Sequence of chain 1.B:
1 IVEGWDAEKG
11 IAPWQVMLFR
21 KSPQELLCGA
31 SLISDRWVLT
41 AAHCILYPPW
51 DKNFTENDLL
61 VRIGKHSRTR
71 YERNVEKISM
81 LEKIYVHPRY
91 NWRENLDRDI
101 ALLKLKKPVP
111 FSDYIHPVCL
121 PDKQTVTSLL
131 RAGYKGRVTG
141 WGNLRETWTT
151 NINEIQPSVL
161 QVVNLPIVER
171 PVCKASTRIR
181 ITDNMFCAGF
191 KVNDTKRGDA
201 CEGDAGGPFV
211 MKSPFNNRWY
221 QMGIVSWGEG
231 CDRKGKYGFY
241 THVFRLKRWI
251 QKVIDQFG

This protein binds this small molecule.
Small molecule (SMILES): CC(=O)N[C@@H]1[C@@H](O)[C@H](O)[C@@H](CO)O[C@H]1O

Binding-site contacts:
Ligand atom C6 contacts residue ASN193 of chain 1.B at 4.4 Å.
Ligand atom C5 contacts residue GLY235 of chain 1.B at 4.3 Å.
Ligand atom O5 contacts residue ASN193 of chain 1.B at 2.5 Å (h-bond).
Ligand atom N2 contacts residue ASN193 of chain 1.B at 3.1 Å (h-bond).
Ligand atom C7 contacts residue ASN193 of chain 1.B at 4.0 Å.
Ligand atom C6 contacts residue GLY235 of chain 1.B at 4.2 Å.
Ligand atom C8 contacts residue ASN193 of chain 1.B at 4.3 Å.
Ligand atom C5 contacts residue ASN193 of chain 1.B at 3.6 Å.
Ligand atom C6 contacts residue LYS234 of chain 1.B at 3.8 Å.
Ligand atom C1 contacts residue ASN193 of chain 1.B at 1.5 Å.
Ligand atom C2 contacts residue ASN193 of chain 1.B at 2.7 Å.
Ligand atom C3 contacts residue ASN193 of chain 1.B at 4.0 Å.